This small molecule binds to this protein.
Small molecule (SMILES): CC(=O)N[C@@H]1[C@@H](O)[C@H](O)[C@@H](CO)O[C@H]1O

Sequence of chain 18.E:
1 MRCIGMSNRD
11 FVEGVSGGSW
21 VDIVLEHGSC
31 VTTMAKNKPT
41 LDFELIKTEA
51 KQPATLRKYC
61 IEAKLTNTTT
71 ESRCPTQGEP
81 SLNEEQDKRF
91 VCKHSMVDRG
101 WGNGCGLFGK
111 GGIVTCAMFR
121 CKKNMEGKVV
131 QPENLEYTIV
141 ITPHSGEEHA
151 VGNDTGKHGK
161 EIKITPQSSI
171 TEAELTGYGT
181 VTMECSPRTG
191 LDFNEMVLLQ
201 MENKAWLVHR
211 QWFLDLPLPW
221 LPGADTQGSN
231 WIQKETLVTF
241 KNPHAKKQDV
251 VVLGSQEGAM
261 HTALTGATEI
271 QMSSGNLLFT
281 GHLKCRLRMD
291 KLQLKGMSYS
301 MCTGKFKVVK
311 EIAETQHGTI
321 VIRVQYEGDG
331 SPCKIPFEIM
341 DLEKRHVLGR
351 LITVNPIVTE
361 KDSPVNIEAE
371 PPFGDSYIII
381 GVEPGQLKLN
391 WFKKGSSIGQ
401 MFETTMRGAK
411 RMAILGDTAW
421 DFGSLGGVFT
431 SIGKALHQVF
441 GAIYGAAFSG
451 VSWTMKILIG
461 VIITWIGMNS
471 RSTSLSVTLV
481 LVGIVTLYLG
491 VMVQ

Binding-site contacts:
Ligand atom O7 contacts residue PHE90 of chain 18.E at 3.4 Å.
Ligand atom N2 contacts residue ASN67 of chain 18.E at 2.9 Å (h-bond).
Ligand atom O7 contacts residue ASN67 of chain 18.E at 4.5 Å.
Ligand atom O7 contacts residue MET118 of chain 18.E at 3.4 Å.
Ligand atom C7 contacts residue ASN67 of chain 18.E at 3.6 Å.
Ligand atom C2 contacts residue ASN67 of chain 18.E at 2.5 Å.
Ligand atom O5 contacts residue ASN67 of chain 18.E at 2.4 Å (h-bond).
Ligand atom C7 contacts residue PHE90 of chain 18.E at 4.1 Å (hydrophobic).
Ligand atom N2 contacts residue MET118 of chain 18.E at 3.9 Å.
Ligand atom C3 contacts residue ASN67 of chain 18.E at 3.8 Å.
Ligand atom C4 contacts residue ASN67 of chain 18.E at 4.2 Å.
Ligand atom C1 contacts residue ASN67 of chain 18.E at 1.4 Å.
Ligand atom C7 contacts residue MET118 of chain 18.E at 4.1 Å (hydrophobic).
Ligand atom C8 contacts residue ASN67 of chain 18.E at 3.9 Å.
Ligand atom O7 contacts residue ARG89 of chain 18.E at 3.8 Å.
Ligand atom C5 contacts residue ASN67 of chain 18.E at 3.7 Å.